Binding-site contacts:
Ligand atom C5 contacts residue GLN567 of chain 1.C at 4.1 Å.
Ligand atom C6 contacts residue GLN567 of chain 1.C at 3.3 Å.
Ligand atom C4 contacts residue ASN318 of chain 1.C at 4.3 Å.
Ligand atom C5 contacts residue ASN318 of chain 1.C at 3.7 Å.
Ligand atom O5 contacts residue ASN318 of chain 1.C at 2.5 Å (h-bond).
Ligand atom O7 contacts residue ASN318 of chain 1.C at 3.9 Å.
Ligand atom O5 contacts residue GLN567 of chain 1.C at 4.2 Å.
Ligand atom O7 contacts residue GLN567 of chain 1.C at 4.3 Å.
Ligand atom C3 contacts residue ASN318 of chain 1.C at 3.8 Å.
Ligand atom N2 contacts residue ASN318 of chain 1.C at 2.7 Å (h-bond).
Ligand atom C8 contacts residue ASN318 of chain 1.C at 4.5 Å.
Ligand atom C7 contacts residue ASN318 of chain 1.C at 3.5 Å.
Ligand atom C1 contacts residue ASN318 of chain 1.C at 1.4 Å.
Ligand atom O6 contacts residue GLN567 of chain 1.C at 3.3 Å (h-bond).
Ligand atom C2 contacts residue ASN318 of chain 1.C at 2.4 Å.
Ligand atom C4 contacts residue GLN567 of chain 1.C at 4.4 Å.
Ligand atom C1 contacts residue GLN567 of chain 1.C at 4.4 Å.

A protein and the small-molecule ligand that binds it are described below.
Small molecule (SMILES): CC(=O)N[C@@H]1[C@@H](O)[C@H](O)[C@@H](CO)O[C@H]1O

Sequence of chain 1.C:
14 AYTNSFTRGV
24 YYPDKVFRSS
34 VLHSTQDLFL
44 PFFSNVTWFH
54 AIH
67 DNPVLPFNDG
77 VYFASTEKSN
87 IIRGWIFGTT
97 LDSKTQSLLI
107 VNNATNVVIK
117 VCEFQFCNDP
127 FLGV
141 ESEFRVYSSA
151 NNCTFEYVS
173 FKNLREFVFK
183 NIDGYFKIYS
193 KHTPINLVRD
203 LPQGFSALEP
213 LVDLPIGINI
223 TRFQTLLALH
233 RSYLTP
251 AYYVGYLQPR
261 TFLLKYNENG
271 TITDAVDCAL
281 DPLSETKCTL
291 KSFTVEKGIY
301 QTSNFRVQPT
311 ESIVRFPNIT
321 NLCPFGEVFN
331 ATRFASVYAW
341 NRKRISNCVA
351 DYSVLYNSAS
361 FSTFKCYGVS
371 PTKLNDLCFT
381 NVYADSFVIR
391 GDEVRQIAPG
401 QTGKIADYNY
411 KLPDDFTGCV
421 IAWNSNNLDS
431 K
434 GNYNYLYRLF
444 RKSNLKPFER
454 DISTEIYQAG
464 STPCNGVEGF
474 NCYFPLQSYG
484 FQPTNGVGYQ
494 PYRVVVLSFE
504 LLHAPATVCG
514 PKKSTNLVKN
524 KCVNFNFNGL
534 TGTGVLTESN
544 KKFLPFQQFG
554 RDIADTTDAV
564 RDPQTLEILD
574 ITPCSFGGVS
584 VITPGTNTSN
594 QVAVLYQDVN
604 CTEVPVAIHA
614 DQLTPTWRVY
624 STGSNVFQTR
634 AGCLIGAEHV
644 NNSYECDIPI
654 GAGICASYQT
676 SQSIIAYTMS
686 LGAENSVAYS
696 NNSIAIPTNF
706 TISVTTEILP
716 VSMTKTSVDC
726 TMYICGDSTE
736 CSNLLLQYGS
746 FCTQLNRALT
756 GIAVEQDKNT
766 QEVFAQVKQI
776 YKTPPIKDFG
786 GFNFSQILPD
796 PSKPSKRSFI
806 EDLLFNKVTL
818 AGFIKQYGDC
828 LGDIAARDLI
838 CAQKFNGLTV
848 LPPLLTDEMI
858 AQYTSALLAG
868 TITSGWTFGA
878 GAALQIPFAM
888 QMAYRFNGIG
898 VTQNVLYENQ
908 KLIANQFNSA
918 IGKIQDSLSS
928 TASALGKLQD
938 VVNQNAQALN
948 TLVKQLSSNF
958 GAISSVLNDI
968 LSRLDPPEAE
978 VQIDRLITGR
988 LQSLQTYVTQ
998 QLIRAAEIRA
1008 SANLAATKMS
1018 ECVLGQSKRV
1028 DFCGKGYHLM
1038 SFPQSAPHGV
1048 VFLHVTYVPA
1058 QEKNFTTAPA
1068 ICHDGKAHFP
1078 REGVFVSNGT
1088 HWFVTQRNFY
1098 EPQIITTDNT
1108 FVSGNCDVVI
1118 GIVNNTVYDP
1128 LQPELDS